Sequence of chain 1.B:
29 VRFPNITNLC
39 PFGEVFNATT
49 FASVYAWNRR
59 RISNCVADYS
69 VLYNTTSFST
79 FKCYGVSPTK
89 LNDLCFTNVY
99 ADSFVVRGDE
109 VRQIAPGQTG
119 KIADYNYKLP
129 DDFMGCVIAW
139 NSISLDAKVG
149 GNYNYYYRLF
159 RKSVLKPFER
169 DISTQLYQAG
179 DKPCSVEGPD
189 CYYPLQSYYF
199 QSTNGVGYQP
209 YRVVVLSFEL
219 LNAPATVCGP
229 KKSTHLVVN

The protein below binds the small molecule below.
Small molecule (SMILES): CC(=O)N[C@@H]1[C@@H](O)[C@H](O)[C@@H](CO)O[C@H]1O

Binding-site contacts:
Ligand atom C3 contacts residue ASN45 of chain 1.B at 3.8 Å.
Ligand atom C1 contacts residue ASN45 of chain 1.B at 1.4 Å.
Ligand atom C8 contacts residue GLY41 of chain 1.B at 4.0 Å.
Ligand atom O7 contacts residue GLY41 of chain 1.B at 3.2 Å.
Ligand atom C7 contacts residue ASN45 of chain 1.B at 3.4 Å.
Ligand atom C2 contacts residue ASN45 of chain 1.B at 2.5 Å.
Ligand atom O7 contacts residue ASN45 of chain 1.B at 3.5 Å (h-bond).
Ligand atom C8 contacts residue PHE44 of chain 1.B at 4.3 Å (hydrophobic).
Ligand atom C8 contacts residue ASN45 of chain 1.B at 4.5 Å.
Ligand atom C5 contacts residue ASN45 of chain 1.B at 3.7 Å.
Ligand atom C4 contacts residue ASN45 of chain 1.B at 4.2 Å.
Ligand atom O5 contacts residue ASN45 of chain 1.B at 2.4 Å (h-bond).
Ligand atom N2 contacts residue ASN45 of chain 1.B at 3.0 Å (h-bond).
Ligand atom C7 contacts residue GLY41 of chain 1.B at 3.9 Å.